Binding-site contacts:
Ligand atom C31 contacts residue ASP133 of chain 1.B at 3.6 Å.
Ligand atom O41 contacts residue TYR134 of chain 1.B at 3.4 Å.
Ligand atom N21 contacts residue VAL70 of chain 1.B at 3.8 Å.
Ligand atom C17 contacts residue GLN185 of chain 1.B at 3.5 Å.
Ligand atom O11 contacts residue ILE62 of chain 1.B at 2.9 Å (h-bond).
Ligand atom O41 contacts residue ASP133 of chain 1.B at 3.4 Å (salt-bridge).
Ligand atom N20 contacts residue ALA83 of chain 1.B at 3.4 Å.
Ligand atom C38 contacts residue VAL70 of chain 1.B at 3.7 Å (hydrophobic).
Ligand atom C30 contacts residue LEU188 of chain 1.B at 3.5 Å (hydrophobic).
Ligand atom O2 contacts residue VAL135 of chain 1.B at 2.8 Å (h-bond).
Ligand atom C10 contacts residue PHE67 of chain 1.B at 3.5 Å (hydrophobic).
Ligand atom C14 contacts residue GLN185 of chain 1.B at 3.6 Å.
Ligand atom F5 contacts residue ASP200 of chain 1.B at 3.3 Å.
Ligand atom C27 contacts residue VAL135 of chain 1.B at 3.2 Å (hydrophobic).
Ligand atom O13 contacts residue VAL70 of chain 1.B at 3.4 Å.
Ligand atom O2 contacts residue PRO136 of chain 1.B at 3.1 Å.
Ligand atom C17 contacts residue ASN186 of chain 1.B at 3.7 Å.
Ligand atom O13 contacts residue PHE67 of chain 1.B at 3.5 Å.
Ligand atom O41 contacts residue LEU188 of chain 1.B at 3.4 Å.
Ligand atom C31 contacts residue LEU188 of chain 1.B at 3.3 Å (hydrophobic).
Ligand atom C15 contacts residue PHE67 of chain 1.B at 3.6 Å (hydrophobic).
Ligand atom C26 contacts residue VAL135 of chain 1.B at 3.4 Å (hydrophobic).
Ligand atom C38 contacts residue PHE67 of chain 1.B at 3.8 Å (hydrophobic).
Ligand atom C12 contacts residue PHE67 of chain 1.B at 3.5 Å (hydrophobic).
Ligand atom C16 contacts residue PHE67 of chain 1.B at 3.4 Å (hydrophobic).
Ligand atom C25 contacts residue ILE62 of chain 1.B at 3.8 Å (hydrophobic).
Ligand atom N20 contacts residue ASP133 of chain 1.B at 2.8 Å (salt-bridge).
Ligand atom C31 contacts residue ALA83 of chain 1.B at 3.7 Å (hydrophobic).
Ligand atom O41 contacts residue VAL135 of chain 1.B at 3.1 Å (h-bond).
Ligand atom N20 contacts residue LEU188 of chain 1.B at 3.7 Å.
Ligand atom C18 contacts residue GLN185 of chain 1.B at 3.3 Å.
Ligand atom C3 contacts residue GLN185 of chain 1.B at 3.5 Å.
Ligand atom C23 contacts residue ILE62 of chain 1.B at 3.7 Å (hydrophobic).
Ligand atom C37 contacts residue VAL70 of chain 1.B at 3.7 Å (hydrophobic).
Ligand atom O13 contacts residue GLY63 of chain 1.B at 3.1 Å.
Ligand atom O11 contacts residue GLY63 of chain 1.B at 3.2 Å.
Ligand atom F5 contacts residue LYS85 of chain 1.B at 3.1 Å.
Ligand atom O1 contacts residue LEU132 of chain 1.B at 3.2 Å.
Ligand atom O2 contacts residue GLU137 of chain 1.B at 3.6 Å (salt-bridge).
Ligand atom C24 contacts residue ILE62 of chain 1.B at 3.5 Å (hydrophobic).

A small-molecule ligand and the protein it binds are described below.
Small molecule (SMILES): C[C@H](NC(=O)C1([Ru@]2(C#[O+])n3c4ccc(O)cc4c4c5c(c6cc(F)c[n+]2c6c43)C(=O)NC5=O)C=CC=C1)C(=O)O

Sequence of chain 1.B:
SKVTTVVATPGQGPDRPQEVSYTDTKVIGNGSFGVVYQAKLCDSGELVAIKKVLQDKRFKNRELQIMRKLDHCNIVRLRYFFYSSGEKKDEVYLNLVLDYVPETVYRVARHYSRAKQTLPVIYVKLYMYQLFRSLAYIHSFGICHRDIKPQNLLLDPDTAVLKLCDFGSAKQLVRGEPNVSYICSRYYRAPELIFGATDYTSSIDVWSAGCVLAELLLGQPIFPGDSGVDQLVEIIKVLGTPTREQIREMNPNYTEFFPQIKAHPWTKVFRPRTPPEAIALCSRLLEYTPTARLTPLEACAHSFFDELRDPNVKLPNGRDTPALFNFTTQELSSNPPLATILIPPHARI